Binding-site contacts:
Ligand atom O1 contacts residue HIS220 of chain 3.A at 3.8 Å.
Ligand atom C3 contacts residue HIS54 of chain 3.A at 3.0 Å.
Ligand atom C7 contacts residue HIS54 of chain 3.A at 1.8 Å.
Ligand atom O1 contacts residue GLU217 of chain 3.A at 3.5 Å (salt-bridge).
Ligand atom O1 contacts residue ASP287 of chain 3.A at 3.2 Å (salt-bridge).
Ligand atom O2 contacts residue MN1 of chain 3.D at 3.6 Å.
Ligand atom O1 contacts residue MN1 of chain 3.D at 2.5 Å.
Ligand atom O6 contacts residue VAL135 of chain 3.A at 3.6 Å.
Ligand atom O5 contacts residue TRP16 of chain 3.A at 3.8 Å.
Ligand atom C6 contacts residue MET88 of chain 3.A at 3.6 Å (hydrophobic).
Ligand atom C2 contacts residue ASP287 of chain 3.A at 3.1 Å.
Ligand atom O2 contacts residue TRP16 of chain 3.A at 3.0 Å (h-bond).
Ligand atom O5 contacts residue ASP245 of chain 3.A at 3.6 Å (salt-bridge).
Ligand atom O4 contacts residue TRP137 of chain 3.A at 3.2 Å.
Ligand atom O2 contacts residue ASP287 of chain 3.A at 2.6 Å (salt-bridge).
Ligand atom C2 contacts residue MN1 of chain 3.D at 3.1 Å.
Ligand atom C6 contacts residue TRP16 of chain 3.A at 3.8 Å (hydrophobic).
Ligand atom C4 contacts residue HIS54 of chain 3.A at 3.3 Å.
Ligand atom C7 contacts residue TRP16 of chain 3.A at 3.7 Å (hydrophobic).
Ligand atom O6 contacts residue MN1 of chain 3.D at 3.9 Å.
Ligand atom C5 contacts residue VAL135 of chain 3.A at 3.9 Å (hydrophobic).
Ligand atom O4 contacts residue HIS54 of chain 3.A at 3.4 Å.
Ligand atom O5 contacts residue ASP287 of chain 3.A at 3.1 Å (salt-bridge).
Ligand atom O1 contacts residue GLU181 of chain 3.A at 2.5 Å (salt-bridge).
Ligand atom C4 contacts residue THR90 of chain 3.A at 3.5 Å.
Ligand atom C1 contacts residue GLU181 of chain 3.A at 3.3 Å.
Ligand atom C5 contacts residue MN1 of chain 3.D at 3.6 Å.
Ligand atom O5 contacts residue MN1 of chain 3.D at 2.6 Å.
Ligand atom O6 contacts residue MET88 of chain 3.A at 3.4 Å.
Ligand atom O6 contacts residue HIS285 of chain 3.A at 3.9 Å.
Ligand atom C1 contacts residue TRP137 of chain 3.A at 3.5 Å (hydrophobic).
Ligand atom O6 contacts residue ASP245 of chain 3.A at 3.0 Å (salt-bridge).
Ligand atom C1 contacts residue MN1 of chain 3.D at 3.4 Å.
Ligand atom C6 contacts residue VAL135 of chain 3.A at 3.6 Å (hydrophobic).
Ligand atom O6 contacts residue ASN215 of chain 3.A at 3.0 Å (h-bond).
Ligand atom C1 contacts residue ASP287 of chain 3.A at 3.9 Å.
Ligand atom O6 contacts residue GLU181 of chain 3.A at 3.8 Å.
Ligand atom C5 contacts residue GLU181 of chain 3.A at 3.5 Å.
Ligand atom O4 contacts residue THR90 of chain 3.A at 3.0 Å (h-bond).
Ligand atom O5 contacts residue GLU181 of chain 3.A at 3.4 Å (salt-bridge).

Sequence of chain 3.A:
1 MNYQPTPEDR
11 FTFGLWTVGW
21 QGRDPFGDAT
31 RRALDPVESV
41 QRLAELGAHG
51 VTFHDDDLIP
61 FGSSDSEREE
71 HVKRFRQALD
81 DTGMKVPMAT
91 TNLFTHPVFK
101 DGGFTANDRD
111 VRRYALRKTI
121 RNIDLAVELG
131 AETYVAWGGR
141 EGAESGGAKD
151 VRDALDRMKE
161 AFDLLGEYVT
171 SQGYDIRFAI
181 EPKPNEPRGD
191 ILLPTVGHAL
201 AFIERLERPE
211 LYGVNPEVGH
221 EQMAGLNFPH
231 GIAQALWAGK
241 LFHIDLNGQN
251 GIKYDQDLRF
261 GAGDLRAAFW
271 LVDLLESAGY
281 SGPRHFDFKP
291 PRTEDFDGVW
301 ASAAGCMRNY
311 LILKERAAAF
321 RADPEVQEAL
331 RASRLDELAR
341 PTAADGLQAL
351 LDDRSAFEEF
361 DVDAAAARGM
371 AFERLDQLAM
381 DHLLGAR

A protein and the small-molecule ligand that binds it are described below.
Small molecule (SMILES): C[C@H]1[C@H](O)[C@@H](CO)O[C@]1(O)CO